Sequence of chain 1.G:
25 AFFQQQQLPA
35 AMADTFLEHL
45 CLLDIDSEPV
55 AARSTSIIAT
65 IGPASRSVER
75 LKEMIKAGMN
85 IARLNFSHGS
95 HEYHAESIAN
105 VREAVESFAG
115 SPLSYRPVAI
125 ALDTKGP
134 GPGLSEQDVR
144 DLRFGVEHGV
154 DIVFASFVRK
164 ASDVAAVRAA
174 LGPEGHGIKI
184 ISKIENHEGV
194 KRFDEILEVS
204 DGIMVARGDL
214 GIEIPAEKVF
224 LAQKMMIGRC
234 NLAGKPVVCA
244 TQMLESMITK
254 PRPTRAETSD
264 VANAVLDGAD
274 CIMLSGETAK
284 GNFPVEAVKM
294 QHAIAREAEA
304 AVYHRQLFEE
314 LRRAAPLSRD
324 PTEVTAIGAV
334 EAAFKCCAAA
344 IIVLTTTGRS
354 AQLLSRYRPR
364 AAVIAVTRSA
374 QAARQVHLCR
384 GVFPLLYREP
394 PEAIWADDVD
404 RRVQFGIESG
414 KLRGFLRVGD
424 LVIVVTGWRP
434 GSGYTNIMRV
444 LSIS

Binding-site contacts:
Ligand atom O3 contacts residue GLU188 of chain 1.G at 4.3 Å.
Ligand atom C2 contacts residue ALA209 of chain 1.G at 3.8 Å (hydrophobic).
Ligand atom C1 contacts residue THR244 of chain 1.G at 3.7 Å.
Ligand atom O3 contacts residue MG1 of chain 1.LA at 3.9 Å.
Ligand atom O2 contacts residue GLU188 of chain 1.G at 3.2 Å (salt-bridge).
Ligand atom O4 contacts residue MET276 of chain 1.G at 4.4 Å.
Ligand atom C2 contacts residue THR244 of chain 1.G at 4.1 Å.
Ligand atom C1 contacts residue GLU188 of chain 1.G at 3.4 Å.
Ligand atom O4 contacts residue MG1 of chain 1.LA at 4.0 Å.
Ligand atom O4 contacts residue ALA209 of chain 1.G at 4.1 Å.
Ligand atom O1 contacts residue ASP212 of chain 1.G at 2.5 Å (salt-bridge).
Ligand atom O2 contacts residue ALA209 of chain 1.G at 4.4 Å.
Ligand atom C2 contacts residue ASP212 of chain 1.G at 4.3 Å.
Ligand atom O1 contacts residue GLY211 of chain 1.G at 3.8 Å.
Ligand atom O1 contacts residue MG1 of chain 1.LA at 2.0 Å.
Ligand atom O3 contacts residue ASP212 of chain 1.G at 3.6 Å (salt-bridge).
Ligand atom O1 contacts residue GLU188 of chain 1.G at 2.8 Å (salt-bridge).
Ligand atom C1 contacts residue ASP212 of chain 1.G at 3.6 Å.
Ligand atom O2 contacts residue LYS186 of chain 1.G at 2.8 Å (salt-bridge).
Ligand atom C1 contacts residue GLY211 of chain 1.G at 3.8 Å.
Ligand atom O3 contacts residue ARG210 of chain 1.G at 3.6 Å.
Ligand atom O1 contacts residue ALA209 of chain 1.G at 4.1 Å.
Ligand atom O3 contacts residue THR244 of chain 1.G at 2.8 Å (h-bond).
Ligand atom C1 contacts residue MG1 of chain 1.LA at 2.7 Å.
Ligand atom O4 contacts residue ARG87 of chain 1.G at 4.3 Å.
Ligand atom O3 contacts residue ALA209 of chain 1.G at 3.4 Å.
Ligand atom O3 contacts residue GLY211 of chain 1.G at 2.9 Å (h-bond).
Ligand atom O2 contacts residue MG1 of chain 1.LA at 2.0 Å.
Ligand atom O4 contacts residue MET207 of chain 1.G at 4.3 Å.
Ligand atom C2 contacts residue LYS186 of chain 1.G at 3.5 Å.
Ligand atom O4 contacts residue THR244 of chain 1.G at 3.5 Å (h-bond).
Ligand atom O2 contacts residue ASP212 of chain 1.G at 3.9 Å.
Ligand atom C2 contacts residue MG1 of chain 1.LA at 2.6 Å.
Ligand atom C2 contacts residue GLU188 of chain 1.G at 3.6 Å.
Ligand atom O4 contacts residue LYS186 of chain 1.G at 3.5 Å (salt-bridge).
Ligand atom C1 contacts residue ALA209 of chain 1.G at 3.6 Å (hydrophobic).

A small-molecule ligand and the protein it binds are described below.
Small molecule (SMILES): O=C([O-])C(=O)[O-]